A protein and the small-molecule ligand that binds it are described below.
Small molecule (SMILES): CN1CCC([C@@](C)(O)c2ccc3cnc(Nc4ccc(-n5cccn5)cc4F)cc3n2)CC1

Sequence of chain 1.B:
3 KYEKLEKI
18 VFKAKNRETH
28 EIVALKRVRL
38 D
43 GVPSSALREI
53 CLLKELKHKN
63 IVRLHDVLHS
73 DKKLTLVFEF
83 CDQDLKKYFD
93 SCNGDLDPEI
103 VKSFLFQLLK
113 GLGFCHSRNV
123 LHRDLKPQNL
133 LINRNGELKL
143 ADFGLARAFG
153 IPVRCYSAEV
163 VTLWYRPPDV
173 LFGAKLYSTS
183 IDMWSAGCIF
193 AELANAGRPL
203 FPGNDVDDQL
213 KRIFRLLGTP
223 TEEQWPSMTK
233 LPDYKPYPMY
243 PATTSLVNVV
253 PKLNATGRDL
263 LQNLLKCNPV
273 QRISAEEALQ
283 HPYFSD

Binding-site contacts:
Ligand atom C15 contacts residue ALA31 of chain 1.B at 3.4 Å (hydrophobic).
Ligand atom N2 contacts residue ASP144 of chain 1.B at 2.9 Å (salt-bridge).
Ligand atom C20 contacts residue ILE10 of chain 1.B at 3.9 Å (hydrophobic).
Ligand atom C28 contacts residue LYS89 of chain 1.B at 3.7 Å.
Ligand atom C23 contacts residue ILE10 of chain 1.B at 3.6 Å (hydrophobic).
Ligand atom C27 contacts residue ASP86 of chain 1.B at 3.5 Å.
Ligand atom C17 contacts residue CYS83 of chain 1.B at 3.9 Å (hydrophobic).
Ligand atom C15 contacts residue LEU133 of chain 1.B at 3.5 Å (hydrophobic).
Ligand atom C1 contacts residue ASN131 of chain 1.B at 3.1 Å.
Ligand atom N16 contacts residue ALA31 of chain 1.B at 3.8 Å.
Ligand atom C21 contacts residue GLN85 of chain 1.B at 3.9 Å.
Ligand atom C19 contacts residue ILE10 of chain 1.B at 3.7 Å (hydrophobic).
Ligand atom C15 contacts residue GLU81 of chain 1.B at 3.3 Å.
Ligand atom C13 contacts residue PHE80 of chain 1.B at 3.6 Å (hydrophobic).
Ligand atom C24 contacts residue ILE10 of chain 1.B at 3.5 Å (hydrophobic).
Ligand atom C12 contacts residue PHE80 of chain 1.B at 3.6 Å (hydrophobic).
Ligand atom C20 contacts residue GLN85 of chain 1.B at 3.8 Å.
Ligand atom C19 contacts residue CYS83 of chain 1.B at 3.5 Å (hydrophobic).
Ligand atom C4 contacts residue ASN131 of chain 1.B at 3.8 Å.
Ligand atom C7 contacts residue ASP144 of chain 1.B at 3.1 Å.
Ligand atom C24 contacts residue CYS83 of chain 1.B at 3.8 Å (hydrophobic).
Ligand atom C6 contacts residue ASP144 of chain 1.B at 3.3 Å.
Ligand atom C3 contacts residue ASN131 of chain 1.B at 3.1 Å.
Ligand atom C14 contacts residue ALA31 of chain 1.B at 3.6 Å (hydrophobic).
Ligand atom C21 contacts residue ASP86 of chain 1.B at 3.5 Å.
Ligand atom N2 contacts residue ASN131 of chain 1.B at 3.0 Å (h-bond).
Ligand atom C3 contacts residue GLN130 of chain 1.B at 3.5 Å.
Ligand atom C1 contacts residue ASP144 of chain 1.B at 3.6 Å.
Ligand atom N16 contacts residue LEU133 of chain 1.B at 3.9 Å.
Ligand atom C9 contacts residue LYS33 of chain 1.B at 3.8 Å.
Ligand atom C29 contacts residue LYS89 of chain 1.B at 3.6 Å.
Ligand atom C27 contacts residue LYS89 of chain 1.B at 3.8 Å.
Ligand atom C22 contacts residue ILE10 of chain 1.B at 3.8 Å (hydrophobic).
Ligand atom F25 contacts residue ILE10 of chain 1.B at 3.5 Å.
Ligand atom F25 contacts residue CYS83 of chain 1.B at 3.5 Å.
Ligand atom N18 contacts residue CYS83 of chain 1.B at 2.9 Å (h-bond).
Ligand atom N16 contacts residue CYS83 of chain 1.B at 3.2 Å (h-bond).
Ligand atom C13 contacts residue LEU133 of chain 1.B at 3.9 Å (hydrophobic).
Ligand atom C14 contacts residue LEU133 of chain 1.B at 3.5 Å (hydrophobic).
Ligand atom F25 contacts residue PHE82 of chain 1.B at 3.1 Å.